This small molecule binds to this protein.
Small molecule (SMILES): CC(=O)N[C@H]1[C@H](O[C@H]2[C@H](O)[C@@H](NC(C)=O)CO[C@@H]2CO[C@@H]2O[C@@H](C)[C@@H](O)[C@@H](O)[C@@H]2O)O[C@H](CO)[C@@H](O[C@@H]2O[C@H](CO[C@H]3O[C@H](CO)[C@@H](O)[C@H](O)[C@@H]3O)[C@@H](O)[C@H](O[C@H]3O[C@H](CO[C@H]4O[C@H](CO)[C@@H](O)[C@H](O)[C@@H]4O)[C@@H](O)[C@H](O)[C@@H]3O)[C@@H]2O)[C@@H]1O

Binding-site contacts:
Ligand atom C6 contacts residue TRP68 of chain 1.A at 3.6 Å (hydrophobic).
Ligand atom O6 contacts residue TRP68 of chain 1.A at 3.8 Å.
Ligand atom O7 contacts residue SER81 of chain 1.A at 4.4 Å.
Ligand atom C3 contacts residue ASN115 of chain 1.A at 3.8 Å.
Ligand atom N2 contacts residue ASN115 of chain 1.A at 2.9 Å (h-bond).
Ligand atom C7 contacts residue ASN115 of chain 1.A at 3.2 Å.
Ligand atom C1 contacts residue PHE71 of chain 1.A at 4.5 Å (hydrophobic).
Ligand atom C4 contacts residue ASN115 of chain 1.A at 4.2 Å.
Ligand atom C5 contacts residue ASN115 of chain 1.A at 3.6 Å.
Ligand atom C1 contacts residue TRP68 of chain 1.A at 4.4 Å (hydrophobic).
Ligand atom C7 contacts residue PHE71 of chain 1.A at 3.8 Å (hydrophobic).
Ligand atom C2 contacts residue ASN115 of chain 1.A at 2.4 Å.
Ligand atom C1 contacts residue ASN115 of chain 1.A at 1.4 Å.
Ligand atom N2 contacts residue PHE71 of chain 1.A at 4.0 Å.
Ligand atom C5 contacts residue TRP68 of chain 1.A at 3.9 Å (hydrophobic).
Ligand atom C8 contacts residue VAL79 of chain 1.A at 2.9 Å (hydrophobic).
Ligand atom C8 contacts residue ASN115 of chain 1.A at 4.4 Å.
Ligand atom C5 contacts residue TRP68 of chain 1.A at 3.9 Å (hydrophobic).
Ligand atom O5 contacts residue TRP68 of chain 1.A at 3.5 Å.
Ligand atom O7 contacts residue ASN115 of chain 1.A at 3.1 Å (h-bond).
Ligand atom O5 contacts residue ASN115 of chain 1.A at 2.3 Å (h-bond).
Ligand atom C7 contacts residue VAL79 of chain 1.A at 4.3 Å (hydrophobic).
Ligand atom C6 contacts residue TRP68 of chain 1.A at 4.0 Å (hydrophobic).
Ligand atom O7 contacts residue PHE71 of chain 1.A at 4.4 Å.
Ligand atom C8 contacts residue PHE71 of chain 1.A at 3.6 Å (hydrophobic).
Ligand atom C8 contacts residue TRP68 of chain 1.A at 4.5 Å (hydrophobic).

Sequence of chain 1.A:
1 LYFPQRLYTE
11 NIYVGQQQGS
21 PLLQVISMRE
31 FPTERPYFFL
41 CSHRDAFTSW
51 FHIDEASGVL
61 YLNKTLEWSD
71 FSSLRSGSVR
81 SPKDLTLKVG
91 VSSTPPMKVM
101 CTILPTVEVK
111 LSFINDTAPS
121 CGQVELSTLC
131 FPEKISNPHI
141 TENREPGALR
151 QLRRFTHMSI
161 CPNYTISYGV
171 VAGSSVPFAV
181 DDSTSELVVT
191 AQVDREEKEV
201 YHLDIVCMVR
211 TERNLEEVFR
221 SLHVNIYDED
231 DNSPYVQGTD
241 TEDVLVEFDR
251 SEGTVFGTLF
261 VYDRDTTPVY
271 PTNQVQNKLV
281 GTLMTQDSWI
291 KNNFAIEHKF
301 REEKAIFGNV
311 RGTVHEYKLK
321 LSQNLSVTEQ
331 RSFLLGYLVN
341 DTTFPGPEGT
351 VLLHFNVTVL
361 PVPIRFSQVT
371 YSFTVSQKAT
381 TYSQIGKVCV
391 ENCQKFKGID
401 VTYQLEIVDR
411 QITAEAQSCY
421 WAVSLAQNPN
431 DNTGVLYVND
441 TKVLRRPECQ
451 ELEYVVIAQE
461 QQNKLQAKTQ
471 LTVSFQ